Binding-site contacts:
Ligand atom O2 contacts residue ASP338 of chain 1.A at 2.7 Å (salt-bridge).
Ligand atom O3 contacts residue LYS46 of chain 1.A at 2.6 Å (salt-bridge).
Ligand atom O4 contacts residue SKM1 of chain 1.C at 0.4 Å (h-bond).
Ligand atom O3 contacts residue GPJ1 of chain 1.D at 2.9 Å (h-bond).
Ligand atom P1 contacts residue PO41 of chain 1.M at 0.8 Å.
Ligand atom O7 contacts residue LYS365 of chain 1.A at 2.7 Å (salt-bridge).
Ligand atom O7 contacts residue ASN361 of chain 1.A at 3.0 Å (h-bond).
Ligand atom O8 contacts residue SER194 of chain 1.A at 2.6 Å (h-bond).
Ligand atom O1 contacts residue SKM1 of chain 1.C at 0.3 Å (h-bond).
Ligand atom O5 contacts residue SER47 of chain 1.A at 2.7 Å (h-bond).
Ligand atom O6 contacts residue SER194 of chain 1.A at 3.4 Å (h-bond).
Ligand atom C2 contacts residue PO41 of chain 1.M at 3.0 Å.
Ligand atom O4 contacts residue ARG51 of chain 1.A at 2.8 Å (salt-bridge).
Ligand atom O3 contacts residue ASP338 of chain 1.A at 2.7 Å (salt-bridge).
Ligand atom C1 contacts residue GLN196 of chain 1.A at 3.4 Å.
Ligand atom C7 contacts residue SKM1 of chain 1.C at 0.3 Å.
Ligand atom C7 contacts residue TYR225 of chain 1.A at 3.4 Å (hydrophobic).
Ligand atom P1 contacts residue SKM1 of chain 1.C at 1.8 Å.
Ligand atom O6 contacts residue SER195 of chain 1.A at 2.6 Å (h-bond).
Ligand atom C5 contacts residue SKM1 of chain 1.C at 0.3 Å.
Ligand atom O1 contacts residue PO41 of chain 1.M at 2.0 Å (h-bond).
Ligand atom C2 contacts residue SKM1 of chain 1.C at 0.3 Å.
Ligand atom O6 contacts residue PO41 of chain 1.M at 0.5 Å (h-bond).
Ligand atom O8 contacts residue SKM1 of chain 1.C at 2.5 Å (h-bond).
Ligand atom O5 contacts residue ARG51 of chain 1.A at 2.7 Å (salt-bridge).
Ligand atom O6 contacts residue SKM1 of chain 1.C at 2.7 Å (h-bond).
Ligand atom O7 contacts residue SKM1 of chain 1.C at 2.8 Å (h-bond).
Ligand atom O2 contacts residue SKM1 of chain 1.C at 0.5 Å (h-bond).
Ligand atom C6 contacts residue SKM1 of chain 1.C at 0.4 Å.
Ligand atom C3 contacts residue PO41 of chain 1.M at 2.7 Å.
Ligand atom C1 contacts residue SKM1 of chain 1.C at 0.2 Å.
Ligand atom O2 contacts residue LYS365 of chain 1.A at 3.0 Å (salt-bridge).
Ligand atom O3 contacts residue SKM1 of chain 1.C at 0.3 Å (h-bond).
Ligand atom O5 contacts residue SKM1 of chain 1.C at 0.3 Å (h-bond).
Ligand atom C4 contacts residue ASP338 of chain 1.A at 3.3 Å.
Ligand atom O7 contacts residue PO41 of chain 1.M at 0.1 Å (h-bond).
Ligand atom C4 contacts residue SKM1 of chain 1.C at 0.2 Å.
Ligand atom O7 contacts residue SER222 of chain 1.A at 2.7 Å (h-bond).
Ligand atom O8 contacts residue PO41 of chain 1.M at 0.4 Å (h-bond).
Ligand atom C3 contacts residue SKM1 of chain 1.C at 0.2 Å.

Sequence of chain 1.A:
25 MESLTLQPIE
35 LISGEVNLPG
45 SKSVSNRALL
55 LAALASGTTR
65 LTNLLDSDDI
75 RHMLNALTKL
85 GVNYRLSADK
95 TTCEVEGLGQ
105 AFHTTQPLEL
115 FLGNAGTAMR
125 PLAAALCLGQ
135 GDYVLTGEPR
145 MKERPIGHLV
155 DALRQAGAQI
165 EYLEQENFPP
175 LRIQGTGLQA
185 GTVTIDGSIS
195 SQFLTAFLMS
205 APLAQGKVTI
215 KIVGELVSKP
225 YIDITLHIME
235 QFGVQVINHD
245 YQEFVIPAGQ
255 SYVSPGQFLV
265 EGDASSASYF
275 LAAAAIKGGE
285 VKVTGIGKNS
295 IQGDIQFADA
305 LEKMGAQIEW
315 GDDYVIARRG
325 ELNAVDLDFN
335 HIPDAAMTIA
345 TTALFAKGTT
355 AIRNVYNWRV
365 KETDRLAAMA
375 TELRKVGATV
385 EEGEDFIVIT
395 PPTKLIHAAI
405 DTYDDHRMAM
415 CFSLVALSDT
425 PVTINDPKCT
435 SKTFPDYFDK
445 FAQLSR

A small-molecule ligand and the protein it binds are described below.
Small molecule (SMILES): O=C(O)C1=C[C@@H](OP(=O)(O)O)[C@@H](O)[C@H](O)C1